Sequence of chain 2.D:
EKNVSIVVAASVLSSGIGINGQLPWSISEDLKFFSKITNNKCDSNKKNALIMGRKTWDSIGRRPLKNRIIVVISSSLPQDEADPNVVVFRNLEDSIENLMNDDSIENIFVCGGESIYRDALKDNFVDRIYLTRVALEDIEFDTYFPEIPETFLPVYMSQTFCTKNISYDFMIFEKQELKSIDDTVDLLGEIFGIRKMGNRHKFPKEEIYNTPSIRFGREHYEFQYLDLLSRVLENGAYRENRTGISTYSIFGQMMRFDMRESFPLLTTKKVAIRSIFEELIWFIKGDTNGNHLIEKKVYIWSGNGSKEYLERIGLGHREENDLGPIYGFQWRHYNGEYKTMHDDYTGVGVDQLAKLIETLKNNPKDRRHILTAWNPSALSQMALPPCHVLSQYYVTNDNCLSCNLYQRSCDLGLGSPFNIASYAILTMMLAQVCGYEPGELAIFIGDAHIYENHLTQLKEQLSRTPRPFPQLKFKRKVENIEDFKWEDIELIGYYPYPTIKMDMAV

A protein and the small-molecule ligand that binds it are described below.
Small molecule (SMILES): CN(Cc1cnc2nc(N)nc(N)c2n1)c1ccc(C(=O)N[C@@H](CCC(=O)O)C(=O)O)cc1

Binding-site contacts:
Ligand atom O1 contacts residue SER37 of chain 2.D at 3.3 Å.
Ligand atom N3 contacts residue PHE36 of chain 2.D at 3.6 Å.
Ligand atom NA2 contacts residue ALA11 of chain 2.D at 3.7 Å.
Ligand atom C8A contacts residue NDP1 of chain 2.U at 3.6 Å.
Ligand atom CM contacts residue ILE62 of chain 2.D at 3.7 Å (hydrophobic).
Ligand atom C4 contacts residue NDP1 of chain 2.U at 3.2 Å.
Ligand atom C16 contacts residue PHE36 of chain 2.D at 3.5 Å (hydrophobic).
Ligand atom N3 contacts residue NDP1 of chain 2.U at 3.7 Å.
Ligand atom N1 contacts residue ALA11 of chain 2.D at 3.4 Å.
Ligand atom CT contacts residue ARG70 of chain 2.D at 3.2 Å.
Ligand atom N contacts residue LEU67 of chain 2.D at 3.6 Å.
Ligand atom N5 contacts residue NDP1 of chain 2.U at 3.2 Å.
Ligand atom C13 contacts residue ILE62 of chain 2.D at 3.7 Å (hydrophobic).
Ligand atom O2 contacts residue SER37 of chain 2.D at 3.2 Å (h-bond).
Ligand atom NA4 contacts residue NDP1 of chain 2.U at 3.5 Å (h-bond).
Ligand atom NA4 contacts residue CYS113 of chain 2.D at 2.7 Å (h-bond).
Ligand atom C4 contacts residue VAL9 of chain 2.D at 3.5 Å (hydrophobic).
Ligand atom CM contacts residue THR58 of chain 2.D at 3.5 Å.
Ligand atom N1 contacts residue ASP32 of chain 2.D at 2.8 Å (salt-bridge).
Ligand atom C7 contacts residue LEU25 of chain 2.D at 3.5 Å (hydrophobic).
Ligand atom NA4 contacts residue TYR119 of chain 2.D at 3.7 Å.
Ligand atom NA2 contacts residue THR134 of chain 2.D at 3.1 Å (h-bond).
Ligand atom NA2 contacts residue VAL10 of chain 2.D at 3.4 Å (h-bond).
Ligand atom NA4 contacts residue VAL9 of chain 2.D at 2.7 Å (h-bond).
Ligand atom C8A contacts residue ASP32 of chain 2.D at 3.5 Å.
Ligand atom C4A contacts residue NDP1 of chain 2.U at 3.1 Å.
Ligand atom N3 contacts residue VAL9 of chain 2.D at 3.4 Å.
Ligand atom N3 contacts residue VAL10 of chain 2.D at 3.4 Å (h-bond).
Ligand atom C2 contacts residue ASP32 of chain 2.D at 3.6 Å.
Ligand atom C15 contacts residue PHE36 of chain 2.D at 3.7 Å (hydrophobic).
Ligand atom N8 contacts residue ASP32 of chain 2.D at 3.4 Å (salt-bridge).
Ligand atom CT contacts residue SER37 of chain 2.D at 3.5 Å.
Ligand atom O1 contacts residue ARG70 of chain 2.D at 2.6 Å (salt-bridge).
Ligand atom NA2 contacts residue ASP32 of chain 2.D at 2.9 Å (salt-bridge).
Ligand atom C2 contacts residue ALA11 of chain 2.D at 3.6 Å (hydrophobic).
Ligand atom C4 contacts residue PHE36 of chain 2.D at 3.4 Å (hydrophobic).
Ligand atom C2 contacts residue VAL10 of chain 2.D at 3.7 Å (hydrophobic).
Ligand atom NA4 contacts residue PHE36 of chain 2.D at 3.3 Å.
Ligand atom O2 contacts residue ARG70 of chain 2.D at 2.7 Å (salt-bridge).
Ligand atom C14 contacts residue ILE62 of chain 2.D at 3.4 Å (hydrophobic).